Binding-site contacts:
Ligand atom C14 contacts residue ILE108 of chain 1.B at 3.5 Å (hydrophobic).
Ligand atom F19 contacts residue LYS64 of chain 1.B at 3.4 Å.
Ligand atom N1 contacts residue GLN111 of chain 1.B at 3.6 Å.
Ligand atom BR8 contacts residue TRP112 of chain 1.B at 3.3 Å.
Ligand atom O22 contacts residue PHE176 of chain 1.B at 2.8 Å (h-bond).
Ligand atom F19 contacts residue VAL52 of chain 1.B at 3.7 Å.
Ligand atom F18 contacts residue ASP175 of chain 1.B at 3.0 Å.
Ligand atom F18 contacts residue LEU95 of chain 1.B at 3.7 Å.
Ligand atom C2 contacts residue TRP112 of chain 1.B at 3.5 Å (hydrophobic).
Ligand atom N7 contacts residue CYS113 of chain 1.B at 2.9 Å (h-bond).
Ligand atom O11 contacts residue PHE164 of chain 1.B at 3.5 Å.
Ligand atom C4 contacts residue PHE164 of chain 1.B at 3.5 Å (hydrophobic).
Ligand atom C13 contacts residue LYS64 of chain 1.B at 3.6 Å.
Ligand atom C5 contacts residue ALA62 of chain 1.B at 3.3 Å (hydrophobic).
Ligand atom C15 contacts residue LYS64 of chain 1.B at 3.6 Å.
Ligand atom N7 contacts residue TRP112 of chain 1.B at 3.5 Å.
Ligand atom C15 contacts residue ILE108 of chain 1.B at 3.5 Å (hydrophobic).
Ligand atom C6 contacts residue ALA62 of chain 1.B at 3.5 Å (hydrophobic).
Ligand atom C6 contacts residue PHE164 of chain 1.B at 3.7 Å (hydrophobic).
Ligand atom F19 contacts residue ALA62 of chain 1.B at 3.6 Å.
Ligand atom C6 contacts residue GLN111 of chain 1.B at 3.3 Å.
Ligand atom N20 contacts residue ASP175 of chain 1.B at 2.9 Å (salt-bridge).
Ligand atom N1 contacts residue PHE164 of chain 1.B at 3.7 Å.
Ligand atom O22 contacts residue GLY177 of chain 1.B at 2.7 Å (h-bond).
Ligand atom C26 contacts residue LEU95 of chain 1.B at 3.4 Å (hydrophobic).
Ligand atom C3 contacts residue TRP112 of chain 1.B at 3.4 Å (hydrophobic).
Ligand atom C13 contacts residue THR110 of chain 1.B at 3.7 Å.
Ligand atom N9 contacts residue THR110 of chain 1.B at 3.4 Å (h-bond).
Ligand atom F19 contacts residue THR110 of chain 1.B at 3.7 Å.
Ligand atom O22 contacts residue ASP175 of chain 1.B at 3.4 Å.
Ligand atom C25 contacts residue PHE176 of chain 1.B at 3.1 Å (hydrophobic).
Ligand atom C14 contacts residue LYS64 of chain 1.B at 3.4 Å.
Ligand atom C26 contacts residue PHE176 of chain 1.B at 3.7 Å (hydrophobic).
Ligand atom N1 contacts residue CYS113 of chain 1.B at 2.9 Å (h-bond).
Ligand atom C2 contacts residue PHE164 of chain 1.B at 3.6 Å (hydrophobic).
Ligand atom C3 contacts residue PHE164 of chain 1.B at 3.5 Å (hydrophobic).
Ligand atom C24 contacts residue LEU86 of chain 1.B at 3.7 Å (hydrophobic).
Ligand atom C5 contacts residue PHE164 of chain 1.B at 3.6 Å (hydrophobic).
Ligand atom C2 contacts residue CYS113 of chain 1.B at 3.6 Å (hydrophobic).
Ligand atom N9 contacts residue ALA62 of chain 1.B at 3.4 Å.

Sequence of chain 1.B:
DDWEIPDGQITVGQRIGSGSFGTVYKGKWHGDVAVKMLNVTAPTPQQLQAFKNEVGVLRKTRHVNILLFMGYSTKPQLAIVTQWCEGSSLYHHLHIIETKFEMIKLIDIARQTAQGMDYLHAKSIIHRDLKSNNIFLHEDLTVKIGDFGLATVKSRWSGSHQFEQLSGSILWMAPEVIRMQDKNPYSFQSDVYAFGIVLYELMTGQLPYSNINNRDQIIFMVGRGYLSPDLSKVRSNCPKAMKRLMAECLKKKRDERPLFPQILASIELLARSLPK

This protein binds this small molecule.
Small molecule (SMILES): CCCS(=O)(=O)Nc1ccc(F)c(C(=O)Nc2cnc(N)c(Br)c2)c1F